A small-molecule ligand and the protein it binds are described below.
Small molecule (SMILES): CC(C)CN(Cc1ccc(-c2ccc(S(C)(=O)=O)cc2)s1)S(=O)(=O)Cc1ccccc1

Binding-site contacts:
Ligand atom C3 contacts residue MET106 of chain 1.A at 3.7 Å (hydrophobic).
Ligand atom C16 contacts residue ALA109 of chain 1.A at 3.9 Å (hydrophobic).
Ligand atom C9 contacts residue HIS64 of chain 1.A at 3.8 Å.
Ligand atom C1 contacts residue VAL117 of chain 1.A at 3.6 Å (hydrophobic).
Ligand atom C30 contacts residue LEU137 of chain 1.A at 3.9 Å (hydrophobic).
Ligand atom C16 contacts residue MET106 of chain 1.A at 3.9 Å (hydrophobic).
Ligand atom C17 contacts residue MET106 of chain 1.A at 3.5 Å (hydrophobic).
Ligand atom C30 contacts residue LEU224 of chain 1.A at 3.6 Å (hydrophobic).
Ligand atom C30 contacts residue ARG223 of chain 1.A at 3.6 Å.
Ligand atom C4 contacts residue PHE129 of chain 1.A at 3.7 Å (hydrophobic).
Ligand atom O23 contacts residue LEU65 of chain 1.A at 3.9 Å.
Ligand atom O20 contacts residue LEU33 of chain 1.A at 3.8 Å.
Ligand atom C8 contacts residue HIS64 of chain 1.A at 3.8 Å.
Ligand atom O20 contacts residue ALA109 of chain 1.A at 3.8 Å.
Ligand atom C1 contacts residue MET106 of chain 1.A at 3.8 Å (hydrophobic).
Ligand atom C27 contacts residue LEU132 of chain 1.A at 3.6 Å (hydrophobic).
Ligand atom O24 contacts residue CYS61 of chain 1.A at 3.3 Å.
Ligand atom C3 contacts residue PHE142 of chain 1.A at 3.7 Å (hydrophobic).
Ligand atom C30 contacts residue HIS220 of chain 1.A at 3.9 Å.
Ligand atom C31 contacts residue HIS220 of chain 1.A at 3.3 Å.
Ligand atom C21 contacts residue CYS26 of chain 1.A at 3.6 Å (hydrophobic).
Ligand atom C9 contacts residue LEU65 of chain 1.A at 3.8 Å (hydrophobic).
Ligand atom O20 contacts residue ARG108 of chain 1.A at 3.5 Å (salt-bridge).
Ligand atom C8 contacts residue LEU65 of chain 1.A at 3.6 Å (hydrophobic).
Ligand atom C28 contacts residue CYS61 of chain 1.A at 3.9 Å (hydrophobic).
Ligand atom C28 contacts residue LEU132 of chain 1.A at 3.9 Å (hydrophobic).
Ligand atom O24 contacts residue LEU65 of chain 1.A at 3.3 Å.
Ligand atom C2 contacts residue MET106 of chain 1.A at 3.5 Å (hydrophobic).
Ligand atom C27 contacts residue CYS61 of chain 1.A at 3.5 Å (hydrophobic).
Ligand atom C31 contacts residue LEU137 of chain 1.A at 3.8 Å (hydrophobic).
Ligand atom C21 contacts residue GLN27 of chain 1.A at 3.4 Å.
Ligand atom C29 contacts residue PHE227 of chain 1.A at 3.8 Å (hydrophobic).
Ligand atom O19 contacts residue ARG105 of chain 1.A at 3.7 Å.
Ligand atom C1 contacts residue PHE129 of chain 1.A at 3.7 Å (hydrophobic).
Ligand atom C3 contacts residue ILE141 of chain 1.A at 3.6 Å (hydrophobic).
Ligand atom C14 contacts residue GLN27 of chain 1.A at 3.6 Å.
Ligand atom C21 contacts residue LEU28 of chain 1.A at 3.3 Å (hydrophobic).
Ligand atom C6 contacts residue PHE119 of chain 1.A at 3.8 Å (hydrophobic).
Ligand atom O23 contacts residue HIS220 of chain 1.A at 3.6 Å.
Ligand atom C28 contacts residue TRP58 of chain 1.A at 3.7 Å (hydrophobic).

Sequence of chain 1.A:
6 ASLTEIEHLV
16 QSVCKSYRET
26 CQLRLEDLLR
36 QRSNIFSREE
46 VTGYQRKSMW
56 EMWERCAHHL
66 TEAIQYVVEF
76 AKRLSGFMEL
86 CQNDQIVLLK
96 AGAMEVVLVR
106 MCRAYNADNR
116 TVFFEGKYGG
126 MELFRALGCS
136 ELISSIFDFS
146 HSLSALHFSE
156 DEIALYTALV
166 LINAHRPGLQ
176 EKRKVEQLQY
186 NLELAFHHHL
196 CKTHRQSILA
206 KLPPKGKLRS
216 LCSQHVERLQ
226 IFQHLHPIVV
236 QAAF